Binding-site contacts:
Ligand atom C4' contacts residue ARG125 of chain 2.B at 4.4 Å.
Ligand atom C2' contacts residue ARG125 of chain 2.B at 3.8 Å.
Ligand atom OP1 contacts residue ARG125 of chain 2.B at 3.0 Å (salt-bridge).
Ligand atom C4 contacts residue ARG125 of chain 2.B at 3.6 Å.
Ligand atom N1 contacts residue ARG125 of chain 2.B at 3.8 Å.
Ligand atom C5' contacts residue SER77 of chain 2.B at 4.5 Å.
Ligand atom O4 contacts residue ARG125 of chain 2.B at 3.9 Å.
Ligand atom C5' contacts residue ARG125 of chain 2.B at 4.3 Å.
Ligand atom OP3 contacts residue SER77 of chain 2.B at 4.3 Å.
Ligand atom C6 contacts residue ARG125 of chain 2.B at 3.6 Å.
Ligand atom OP3 contacts residue ARG125 of chain 2.B at 2.7 Å.
Ligand atom O5' contacts residue ARG125 of chain 2.B at 3.2 Å (salt-bridge).
Ligand atom C3' contacts residue ARG125 of chain 2.B at 3.4 Å.
Ligand atom C5 contacts residue ARG125 of chain 2.B at 3.6 Å.
Ligand atom C5' contacts residue ARG131 of chain 2.B at 3.4 Å.
Ligand atom P contacts residue ARG125 of chain 2.B at 3.9 Å.
Ligand atom O3' contacts residue ARG125 of chain 2.B at 4.2 Å.
Ligand atom OP2 contacts residue SER77 of chain 2.B at 3.9 Å.
Ligand atom P contacts residue ARG131 of chain 2.B at 3.6 Å.
Ligand atom OP1 contacts residue ARG131 of chain 2.B at 3.4 Å (salt-bridge).
Ligand atom C5' contacts residue MET76 of chain 2.B at 4.2 Å (hydrophobic).
Ligand atom C2 contacts residue ARG125 of chain 2.B at 3.9 Å.
Ligand atom N3 contacts residue ARG125 of chain 2.B at 3.7 Å.
Ligand atom O2 contacts residue ARG125 of chain 2.B at 4.1 Å.
Ligand atom O5' contacts residue ARG131 of chain 2.B at 2.9 Å (salt-bridge).
Ligand atom OP2 contacts residue ARG131 of chain 2.B at 3.8 Å.
Ligand atom C1' contacts residue ARG125 of chain 2.B at 4.3 Å.

The small molecule below binds the protein below.
Small molecule (SMILES): CO[P](=O)(O)O[C@H]1[C@@H](O)[C@H](n2ccc(=O)[nH]c2=O)O[C@@H]1COP(=O)(O)O

Sequence of chain 2.B:
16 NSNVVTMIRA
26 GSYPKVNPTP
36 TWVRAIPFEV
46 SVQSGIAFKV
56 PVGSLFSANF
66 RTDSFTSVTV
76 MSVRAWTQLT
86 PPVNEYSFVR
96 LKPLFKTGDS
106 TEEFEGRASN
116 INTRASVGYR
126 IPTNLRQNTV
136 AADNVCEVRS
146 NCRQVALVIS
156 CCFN